Binding-site contacts:
Ligand atom P4 contacts residue LYS40 of chain 2.A at 3.5 Å.
Ligand atom O52 contacts residue LYS40 of chain 2.A at 2.6 Å (salt-bridge).
Ligand atom O42 contacts residue LYS28 of chain 2.A at 3.9 Å.
Ligand atom O41 contacts residue LYS40 of chain 2.A at 4.1 Å.
Ligand atom O4 contacts residue LYS38 of chain 2.A at 3.0 Å (salt-bridge).
Ligand atom P5 contacts residue LYS38 of chain 2.A at 4.3 Å.
Ligand atom O43 contacts residue LYS28 of chain 2.A at 4.4 Å.
Ligand atom O43 contacts residue LYS40 of chain 2.A at 2.2 Å (salt-bridge).
Ligand atom O43 contacts residue HIS41 of chain 2.A at 3.7 Å.
Ligand atom O41 contacts residue HIS41 of chain 2.A at 2.9 Å (h-bond).
Ligand atom O51 contacts residue LYS40 of chain 2.A at 3.9 Å.
Ligand atom O4 contacts residue LYS40 of chain 2.A at 3.9 Å.
Ligand atom C4 contacts residue LYS40 of chain 2.A at 4.2 Å.
Ligand atom O5 contacts residue LYS40 of chain 2.A at 3.0 Å (salt-bridge).
Ligand atom O41 contacts residue LYS38 of chain 2.A at 3.1 Å (salt-bridge).
Ligand atom C5 contacts residue LYS40 of chain 2.A at 4.2 Å.
Ligand atom P5 contacts residue LYS40 of chain 2.A at 3.4 Å.
Ligand atom P4 contacts residue HIS41 of chain 2.A at 3.8 Å.
Ligand atom C5 contacts residue LYS38 of chain 2.A at 4.2 Å.
Ligand atom O51 contacts residue LYS38 of chain 2.A at 3.1 Å (salt-bridge).
Ligand atom P4 contacts residue LYS38 of chain 2.A at 3.8 Å.
Ligand atom O43 contacts residue LYS38 of chain 2.A at 4.5 Å.
Ligand atom C4 contacts residue LYS38 of chain 2.A at 4.1 Å.
Ligand atom O5 contacts residue LYS38 of chain 2.A at 4.2 Å.

A small-molecule ligand and the protein it binds are described below.
Small molecule (SMILES): O=P(O)(O)O[C@@H]1[C@@H](O)[C@H](O)[C@H](O)[C@H](O)[C@H]1OP(=O)(O)O

Sequence of chain 2.A:
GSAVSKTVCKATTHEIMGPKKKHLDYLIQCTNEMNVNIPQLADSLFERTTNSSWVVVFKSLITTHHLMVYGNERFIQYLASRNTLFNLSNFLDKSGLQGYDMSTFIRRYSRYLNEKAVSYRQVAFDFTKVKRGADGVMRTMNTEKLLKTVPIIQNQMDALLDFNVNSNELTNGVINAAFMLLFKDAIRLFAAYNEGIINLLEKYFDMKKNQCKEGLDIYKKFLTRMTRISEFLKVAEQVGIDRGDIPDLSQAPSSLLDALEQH